This small molecule binds to this protein.
Small molecule (SMILES): Nc1ccn([C@H]2C[C@H](O[P](=O)(O)OC[C@H]3O[C@@H](n4cnc5c(N)ncnc54)C[C@@H]3O)[C@@H](CO)O2)c(=O)n1

Sequence of chain 47.A:
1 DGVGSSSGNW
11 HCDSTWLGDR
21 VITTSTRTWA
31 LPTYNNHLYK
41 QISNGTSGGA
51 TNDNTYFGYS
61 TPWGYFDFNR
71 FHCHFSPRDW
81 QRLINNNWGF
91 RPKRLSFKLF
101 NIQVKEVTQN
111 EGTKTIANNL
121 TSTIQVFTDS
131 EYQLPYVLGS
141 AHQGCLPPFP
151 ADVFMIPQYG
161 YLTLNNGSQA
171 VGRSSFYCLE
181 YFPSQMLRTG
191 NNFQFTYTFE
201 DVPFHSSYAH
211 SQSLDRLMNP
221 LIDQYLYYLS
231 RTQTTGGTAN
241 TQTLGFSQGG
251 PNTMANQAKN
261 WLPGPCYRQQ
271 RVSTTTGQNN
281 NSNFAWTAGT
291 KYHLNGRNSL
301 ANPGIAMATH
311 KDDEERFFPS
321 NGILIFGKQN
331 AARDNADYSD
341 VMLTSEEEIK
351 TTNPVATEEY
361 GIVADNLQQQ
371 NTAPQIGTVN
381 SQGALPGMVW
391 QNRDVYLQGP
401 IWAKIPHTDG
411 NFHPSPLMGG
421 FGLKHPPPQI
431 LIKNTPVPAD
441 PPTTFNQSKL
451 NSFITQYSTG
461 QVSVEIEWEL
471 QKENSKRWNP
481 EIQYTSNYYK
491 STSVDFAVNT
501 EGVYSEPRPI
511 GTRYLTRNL

Binding-site contacts:
Ligand atom C5 contacts residue PRO203 of chain 37.A at 3.8 Å (hydrophobic).
Ligand atom N1 contacts residue PRO203 of chain 37.A at 3.8 Å.
Ligand atom N7 contacts residue ASN392 of chain 37.A at 4.2 Å.
Ligand atom C2' contacts residue HIS413 of chain 37.A at 3.7 Å.
Ligand atom N6 contacts residue GLY420 of chain 37.A at 3.7 Å.
Ligand atom C2 contacts residue VAL202 of chain 37.A at 4.1 Å (hydrophobic).
Ligand atom N1 contacts residue GLY422 of chain 37.A at 2.9 Å (h-bond).
Ligand atom N3 contacts residue ASP201 of chain 37.A at 4.2 Å.
Ligand atom N1 contacts residue VAL202 of chain 37.A at 3.5 Å.
Ligand atom C6 contacts residue GLY422 of chain 37.A at 3.7 Å.
Ligand atom OP2 contacts residue ASP409 of chain 47.A at 3.2 Å (salt-bridge).
Ligand atom O3' contacts residue PRO414 of chain 37.A at 4.2 Å.
Ligand atom N6 contacts residue SER415 of chain 37.A at 3.8 Å.
Ligand atom N6 contacts residue PHE421 of chain 37.A at 3.8 Å.
Ligand atom C5 contacts residue ASP201 of chain 37.A at 3.3 Å.
Ligand atom N6 contacts residue GLY422 of chain 37.A at 3.3 Å (h-bond).
Ligand atom C1' contacts residue PRO203 of chain 37.A at 4.1 Å (hydrophobic).
Ligand atom C5 contacts residue ARG91 of chain 37.A at 4.2 Å.
Ligand atom N7 contacts residue SER415 of chain 37.A at 3.9 Å.
Ligand atom C2' contacts residue PRO414 of chain 37.A at 3.6 Å (hydrophobic).
Ligand atom N7 contacts residue HIS413 of chain 37.A at 4.2 Å.
Ligand atom C4 contacts residue ASP201 of chain 37.A at 3.5 Å.
Ligand atom C8 contacts residue HIS413 of chain 37.A at 3.9 Å.
Ligand atom C6 contacts residue PRO203 of chain 37.A at 4.0 Å (hydrophobic).
Ligand atom C6 contacts residue VAL202 of chain 37.A at 4.1 Å (hydrophobic).
Ligand atom C4 contacts residue PRO203 of chain 37.A at 4.0 Å (hydrophobic).
Ligand atom C4 contacts residue PRO203 of chain 37.A at 4.1 Å (hydrophobic).
Ligand atom N7 contacts residue PRO203 of chain 37.A at 4.1 Å.
Ligand atom N4 contacts residue ASP201 of chain 37.A at 2.6 Å.
Ligand atom C6 contacts residue SER415 of chain 37.A at 4.1 Å.
Ligand atom C2 contacts residue PRO203 of chain 37.A at 4.0 Å (hydrophobic).
Ligand atom C6 contacts residue PRO203 of chain 37.A at 4.0 Å (hydrophobic).
Ligand atom C5 contacts residue VAL202 of chain 37.A at 3.6 Å (hydrophobic).
Ligand atom N1 contacts residue PRO203 of chain 37.A at 4.2 Å.
Ligand atom C2' contacts residue PRO203 of chain 37.A at 3.3 Å (hydrophobic).
Ligand atom C2 contacts residue GLY422 of chain 37.A at 3.2 Å.
Ligand atom N6 contacts residue VAL202 of chain 37.A at 4.2 Å.
Ligand atom C4 contacts residue VAL202 of chain 37.A at 3.7 Å (hydrophobic).
Ligand atom N4 contacts residue VAL202 of chain 37.A at 2.9 Å (h-bond).
Ligand atom C5 contacts residue PRO203 of chain 37.A at 4.0 Å (hydrophobic).

Sequence of chain 37.A:
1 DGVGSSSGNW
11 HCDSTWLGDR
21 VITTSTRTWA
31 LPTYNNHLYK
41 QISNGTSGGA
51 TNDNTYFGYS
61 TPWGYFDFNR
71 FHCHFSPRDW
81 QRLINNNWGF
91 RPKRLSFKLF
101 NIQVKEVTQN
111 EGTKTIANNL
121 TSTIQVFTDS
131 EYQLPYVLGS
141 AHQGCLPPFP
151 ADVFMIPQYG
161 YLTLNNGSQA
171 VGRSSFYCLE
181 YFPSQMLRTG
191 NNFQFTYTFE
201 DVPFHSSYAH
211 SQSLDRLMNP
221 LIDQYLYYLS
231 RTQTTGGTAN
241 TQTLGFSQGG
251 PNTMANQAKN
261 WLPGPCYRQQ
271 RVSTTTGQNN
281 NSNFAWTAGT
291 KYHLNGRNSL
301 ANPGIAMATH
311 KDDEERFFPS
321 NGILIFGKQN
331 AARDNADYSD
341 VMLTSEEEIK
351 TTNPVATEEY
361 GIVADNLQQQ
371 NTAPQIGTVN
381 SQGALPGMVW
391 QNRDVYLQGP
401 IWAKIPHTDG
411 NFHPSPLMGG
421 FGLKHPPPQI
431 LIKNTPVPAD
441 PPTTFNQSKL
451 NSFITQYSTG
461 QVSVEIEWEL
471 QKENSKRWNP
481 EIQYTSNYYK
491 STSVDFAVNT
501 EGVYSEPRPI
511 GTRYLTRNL